This small molecule binds to this protein.
Small molecule (SMILES): N#Cc1cnc(NC(=O)Nc2cc(Cl)ccc2O[C@@H]2CCNC2)cn1

Sequence of chain 1.A:
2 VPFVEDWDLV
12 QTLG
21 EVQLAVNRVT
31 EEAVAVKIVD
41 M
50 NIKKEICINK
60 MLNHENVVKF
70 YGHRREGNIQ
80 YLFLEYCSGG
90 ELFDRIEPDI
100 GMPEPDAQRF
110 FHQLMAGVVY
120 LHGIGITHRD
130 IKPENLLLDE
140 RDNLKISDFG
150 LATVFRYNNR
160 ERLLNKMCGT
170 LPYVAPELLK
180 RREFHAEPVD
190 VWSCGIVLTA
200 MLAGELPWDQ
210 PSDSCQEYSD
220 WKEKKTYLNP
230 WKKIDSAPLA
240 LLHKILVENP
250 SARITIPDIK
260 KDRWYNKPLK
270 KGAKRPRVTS

Binding-site contacts:
Ligand atom C10 contacts residue CYS86 of chain 1.A at 3.8 Å (hydrophobic).
Ligand atom C10 contacts residue LEU136 of chain 1.A at 3.7 Å (hydrophobic).
Ligand atom C8 contacts residue LEU136 of chain 1.A at 3.8 Å (hydrophobic).
Ligand atom C7 contacts residue GLU90 of chain 1.A at 3.8 Å.
Ligand atom C8 contacts residue GLU90 of chain 1.A at 3.8 Å.
Ligand atom C11 contacts residue GLU84 of chain 1.A at 3.8 Å.
Ligand atom CL contacts residue CYS86 of chain 1.A at 3.4 Å.
Ligand atom C8 contacts residue GLU133 of chain 1.A at 3.8 Å.
Ligand atom N5 contacts residue VAL67 of chain 1.A at 3.6 Å.
Ligand atom C15 contacts residue ASP147 of chain 1.A at 3.8 Å.
Ligand atom C12 contacts residue VAL22 of chain 1.A at 3.8 Å (hydrophobic).
Ligand atom C16 contacts residue CYS86 of chain 1.A at 3.3 Å (hydrophobic).
Ligand atom C11 contacts residue LEU136 of chain 1.A at 3.4 Å (hydrophobic).
Ligand atom C3 contacts residue LEU14 of chain 1.A at 3.8 Å (hydrophobic).
Ligand atom CL contacts residue SER87 of chain 1.A at 3.6 Å.
Ligand atom C10 contacts residue ALA35 of chain 1.A at 3.8 Å (hydrophobic).
Ligand atom C12 contacts residue LEU136 of chain 1.A at 3.6 Å (hydrophobic).
Ligand atom N2 contacts residue LEU14 of chain 1.A at 3.8 Å.
Ligand atom C10 contacts residue GLU84 of chain 1.A at 3.8 Å.
Ligand atom N5 contacts residue GLU84 of chain 1.A at 3.4 Å (salt-bridge).
Ligand atom N3 contacts residue LEU136 of chain 1.A at 3.4 Å.
Ligand atom C5 contacts residue GLU90 of chain 1.A at 3.3 Å.
Ligand atom C1 contacts residue GLY89 of chain 1.A at 3.7 Å.
Ligand atom O2 contacts residue TYR85 of chain 1.A at 3.3 Å.
Ligand atom C14 contacts residue VAL67 of chain 1.A at 3.7 Å (hydrophobic).
Ligand atom N6 contacts residue ASP147 of chain 1.A at 3.4 Å.
Ligand atom C1 contacts residue CYS86 of chain 1.A at 3.7 Å (hydrophobic).
Ligand atom CL contacts residue GLY89 of chain 1.A at 3.6 Å.
Ligand atom O2 contacts residue CYS86 of chain 1.A at 2.7 Å (h-bond).
Ligand atom C14 contacts residue LEU83 of chain 1.A at 3.8 Å (hydrophobic).
Ligand atom C6 contacts residue GLY15 of chain 1.A at 3.7 Å.
Ligand atom N3 contacts residue GLU84 of chain 1.A at 3.0 Å (salt-bridge).
Ligand atom C6 contacts residue GLU90 of chain 1.A at 3.4 Å.
Ligand atom C7 contacts residue GLY15 of chain 1.A at 3.7 Å.
Ligand atom N3 contacts residue ALA35 of chain 1.A at 3.4 Å.
Ligand atom C11 contacts residue ALA35 of chain 1.A at 3.8 Å (hydrophobic).
Ligand atom N6 contacts residue LYS37 of chain 1.A at 3.1 Å (salt-bridge).
Ligand atom C1 contacts residue LEU14 of chain 1.A at 3.7 Å (hydrophobic).
Ligand atom C6 contacts residue LEU14 of chain 1.A at 3.6 Å (hydrophobic).
Ligand atom O2 contacts residue GLU84 of chain 1.A at 3.7 Å.